Sequence of chain 17.A:
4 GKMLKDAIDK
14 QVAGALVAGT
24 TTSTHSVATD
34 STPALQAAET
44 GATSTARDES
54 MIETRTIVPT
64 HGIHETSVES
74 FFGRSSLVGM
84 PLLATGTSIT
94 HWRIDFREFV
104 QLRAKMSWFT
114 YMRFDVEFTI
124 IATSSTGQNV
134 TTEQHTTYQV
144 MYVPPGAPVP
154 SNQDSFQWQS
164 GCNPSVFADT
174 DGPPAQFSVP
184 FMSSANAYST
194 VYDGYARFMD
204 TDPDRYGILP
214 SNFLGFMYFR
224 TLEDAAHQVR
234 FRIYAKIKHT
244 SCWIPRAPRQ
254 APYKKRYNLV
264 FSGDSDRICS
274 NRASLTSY

A protein and the small-molecule ligand that binds it are described below.
Small molecule (SMILES): Nc1ncnc2c1ncn2[C@@H]1O[C@H](COP(=O)=O)[C@@H](O[P](=O)(O)OC[C@H]2O[C@@H](n3ccc(=O)[nH]c3=O)[C@H](O)[C@@H]2O)[C@H]1O

Sequence of chain 27.B:
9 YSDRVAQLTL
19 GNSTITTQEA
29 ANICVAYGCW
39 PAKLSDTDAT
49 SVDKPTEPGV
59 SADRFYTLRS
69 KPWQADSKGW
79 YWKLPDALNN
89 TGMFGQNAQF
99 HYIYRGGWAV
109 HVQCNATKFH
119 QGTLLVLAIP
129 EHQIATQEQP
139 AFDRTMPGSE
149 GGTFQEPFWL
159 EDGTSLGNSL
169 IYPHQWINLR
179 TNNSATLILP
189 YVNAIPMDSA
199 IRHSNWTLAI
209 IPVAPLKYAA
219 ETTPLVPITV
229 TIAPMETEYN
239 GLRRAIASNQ

Binding-site contacts:
Ligand atom C6 contacts residue TRP38 of chain 27.B at 3.6 Å (hydrophobic).
Ligand atom C5 contacts residue TRP38 of chain 27.B at 3.7 Å (hydrophobic).
Ligand atom O2' contacts residue TRP38 of chain 27.B at 4.2 Å.
Ligand atom N3 contacts residue TRP38 of chain 27.B at 3.2 Å.
Ligand atom C2 contacts residue TRP38 of chain 27.B at 3.1 Å (hydrophobic).
Ligand atom C1' contacts residue TRP38 of chain 27.B at 4.0 Å (hydrophobic).
Ligand atom N9 contacts residue TRP38 of chain 27.B at 3.7 Å.
Ligand atom N1 contacts residue TRP38 of chain 27.B at 3.3 Å.
Ligand atom N6 contacts residue VAL30 of chain 17.A at 4.3 Å.
Ligand atom O2' contacts residue HIS28 of chain 17.A at 3.2 Å (h-bond).
Ligand atom C4 contacts residue TRP38 of chain 27.B at 3.5 Å (hydrophobic).
Ligand atom C8 contacts residue TRP38 of chain 27.B at 4.3 Å (hydrophobic).
Ligand atom N7 contacts residue TRP38 of chain 27.B at 4.2 Å.
Ligand atom N6 contacts residue TRP38 of chain 27.B at 4.0 Å.